This small molecule binds to this protein.
Small molecule (SMILES): CC(=O)N[C@@H]1[C@@H](O)[C@H](O)[C@@H](CO)O[C@H]1O

Binding-site contacts:
Ligand atom C5 contacts residue TYR25 of chain 1.C at 3.7 Å (hydrophobic).
Ligand atom O6 contacts residue ASN58 of chain 1.C at 4.4 Å.
Ligand atom C2 contacts residue ASN58 of chain 1.C at 2.5 Å.
Ligand atom O7 contacts residue ASN58 of chain 1.C at 4.1 Å.
Ligand atom O5 contacts residue ASN58 of chain 1.C at 2.3 Å (h-bond).
Ligand atom N2 contacts residue ASN58 of chain 1.C at 3.0 Å (h-bond).
Ligand atom O5 contacts residue TYR25 of chain 1.C at 4.0 Å.
Ligand atom C1 contacts residue TYR25 of chain 1.C at 3.7 Å (hydrophobic).
Ligand atom C8 contacts residue ASN58 of chain 1.C at 3.9 Å.
Ligand atom C5 contacts residue ASN58 of chain 1.C at 3.6 Å.
Ligand atom C3 contacts residue ASN58 of chain 1.C at 3.8 Å.
Ligand atom C6 contacts residue TYR25 of chain 1.C at 4.0 Å (hydrophobic).
Ligand atom C4 contacts residue ASN58 of chain 1.C at 4.2 Å.
Ligand atom C7 contacts residue ASN58 of chain 1.C at 3.6 Å.
Ligand atom C1 contacts residue ASN58 of chain 1.C at 1.4 Å.
Ligand atom C3 contacts residue TYR25 of chain 1.C at 4.5 Å (hydrophobic).
Ligand atom C2 contacts residue TYR25 of chain 1.C at 4.4 Å (hydrophobic).
Ligand atom N2 contacts residue TYR25 of chain 1.C at 4.2 Å.

Sequence of chain 1.C:
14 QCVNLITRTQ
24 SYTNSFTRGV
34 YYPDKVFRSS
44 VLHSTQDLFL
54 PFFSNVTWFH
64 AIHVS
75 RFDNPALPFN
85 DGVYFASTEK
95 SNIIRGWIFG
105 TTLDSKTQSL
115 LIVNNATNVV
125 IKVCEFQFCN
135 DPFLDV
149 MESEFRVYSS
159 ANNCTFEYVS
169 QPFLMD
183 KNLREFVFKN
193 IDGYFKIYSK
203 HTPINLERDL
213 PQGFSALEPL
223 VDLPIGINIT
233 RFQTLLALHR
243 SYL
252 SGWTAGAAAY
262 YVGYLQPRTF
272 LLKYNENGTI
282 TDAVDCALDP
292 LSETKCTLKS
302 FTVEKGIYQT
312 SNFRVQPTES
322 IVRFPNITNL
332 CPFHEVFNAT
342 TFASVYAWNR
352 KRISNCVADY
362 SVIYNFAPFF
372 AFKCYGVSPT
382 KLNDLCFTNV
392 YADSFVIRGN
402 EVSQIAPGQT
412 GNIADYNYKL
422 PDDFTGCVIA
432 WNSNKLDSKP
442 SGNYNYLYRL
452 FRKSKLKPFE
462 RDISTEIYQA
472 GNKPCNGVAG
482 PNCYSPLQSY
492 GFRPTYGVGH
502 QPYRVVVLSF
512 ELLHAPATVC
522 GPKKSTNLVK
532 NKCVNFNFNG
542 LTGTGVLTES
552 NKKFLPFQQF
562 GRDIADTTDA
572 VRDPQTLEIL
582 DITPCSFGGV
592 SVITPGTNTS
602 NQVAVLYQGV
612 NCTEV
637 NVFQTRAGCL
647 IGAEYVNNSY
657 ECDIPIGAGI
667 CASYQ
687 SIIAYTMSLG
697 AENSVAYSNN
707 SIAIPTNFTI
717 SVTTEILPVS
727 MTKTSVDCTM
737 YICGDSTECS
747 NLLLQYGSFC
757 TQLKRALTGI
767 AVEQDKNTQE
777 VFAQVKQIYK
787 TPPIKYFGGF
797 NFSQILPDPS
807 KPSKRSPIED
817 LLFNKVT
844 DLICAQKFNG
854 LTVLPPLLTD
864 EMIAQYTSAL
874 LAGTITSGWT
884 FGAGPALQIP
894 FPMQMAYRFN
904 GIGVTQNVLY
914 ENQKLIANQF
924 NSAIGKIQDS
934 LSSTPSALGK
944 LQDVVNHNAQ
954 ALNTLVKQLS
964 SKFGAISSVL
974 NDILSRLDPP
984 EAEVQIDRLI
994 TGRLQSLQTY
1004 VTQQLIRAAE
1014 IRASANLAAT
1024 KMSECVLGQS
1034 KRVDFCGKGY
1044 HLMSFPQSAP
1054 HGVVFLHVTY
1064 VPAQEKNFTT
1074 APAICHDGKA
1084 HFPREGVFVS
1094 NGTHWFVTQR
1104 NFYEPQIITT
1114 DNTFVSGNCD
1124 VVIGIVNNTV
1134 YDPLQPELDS